Binding-site contacts:
Ligand atom C7 contacts residue PHE145 of chain 1.A at 4.3 Å (hydrophobic).
Ligand atom C2 contacts residue ASN146 of chain 1.A at 2.4 Å.
Ligand atom C3 contacts residue ASN146 of chain 1.A at 3.7 Å.
Ligand atom C7 contacts residue GLN124 of chain 1.A at 4.0 Å.
Ligand atom C5 contacts residue ASN146 of chain 1.A at 3.7 Å.
Ligand atom C1 contacts residue ASN146 of chain 1.A at 1.4 Å.
Ligand atom C4 contacts residue ASN146 of chain 1.A at 4.1 Å.
Ligand atom N2 contacts residue PHE145 of chain 1.A at 4.4 Å.
Ligand atom O7 contacts residue ASN146 of chain 1.A at 4.1 Å.
Ligand atom C7 contacts residue ASN146 of chain 1.A at 3.8 Å.
Ligand atom N2 contacts residue ASN146 of chain 1.A at 2.8 Å (h-bond).
Ligand atom O7 contacts residue GLN124 of chain 1.A at 3.6 Å.
Ligand atom C8 contacts residue SER144 of chain 1.A at 3.3 Å.
Ligand atom C8 contacts residue GLN124 of chain 1.A at 3.5 Å.
Ligand atom O5 contacts residue ASN146 of chain 1.A at 2.4 Å (h-bond).
Ligand atom C8 contacts residue PHE145 of chain 1.A at 3.7 Å (hydrophobic).

The small molecule below binds the protein below.
Small molecule (SMILES): CC(=O)N[C@@H]1[C@@H](O)[C@H](O)[C@@H](CO)O[C@H]1O

Sequence of chain 1.A:
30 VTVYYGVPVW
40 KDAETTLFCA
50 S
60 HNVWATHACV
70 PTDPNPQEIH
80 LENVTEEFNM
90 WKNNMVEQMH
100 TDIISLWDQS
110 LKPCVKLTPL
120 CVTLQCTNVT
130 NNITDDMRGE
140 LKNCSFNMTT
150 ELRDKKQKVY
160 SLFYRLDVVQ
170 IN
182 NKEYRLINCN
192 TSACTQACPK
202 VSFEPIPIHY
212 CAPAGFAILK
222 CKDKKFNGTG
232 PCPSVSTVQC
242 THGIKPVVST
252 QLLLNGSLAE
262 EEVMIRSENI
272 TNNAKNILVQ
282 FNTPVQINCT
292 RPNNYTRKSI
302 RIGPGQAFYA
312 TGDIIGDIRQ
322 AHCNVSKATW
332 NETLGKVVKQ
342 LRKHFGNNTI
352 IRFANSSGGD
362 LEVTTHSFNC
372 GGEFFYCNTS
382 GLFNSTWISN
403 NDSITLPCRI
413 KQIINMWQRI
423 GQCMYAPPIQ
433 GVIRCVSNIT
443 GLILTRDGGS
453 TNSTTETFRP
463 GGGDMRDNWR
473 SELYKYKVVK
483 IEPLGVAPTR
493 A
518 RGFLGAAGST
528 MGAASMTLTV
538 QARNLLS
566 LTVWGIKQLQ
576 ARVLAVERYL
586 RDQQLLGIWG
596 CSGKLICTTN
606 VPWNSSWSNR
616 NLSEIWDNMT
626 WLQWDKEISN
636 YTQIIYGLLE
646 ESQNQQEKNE